This small molecule binds to this protein.
Small molecule (SMILES): Cc1cc(CCCCCOc2ccc(C3=NCCO3)cc2)on1

Sequence of chain 2.A:
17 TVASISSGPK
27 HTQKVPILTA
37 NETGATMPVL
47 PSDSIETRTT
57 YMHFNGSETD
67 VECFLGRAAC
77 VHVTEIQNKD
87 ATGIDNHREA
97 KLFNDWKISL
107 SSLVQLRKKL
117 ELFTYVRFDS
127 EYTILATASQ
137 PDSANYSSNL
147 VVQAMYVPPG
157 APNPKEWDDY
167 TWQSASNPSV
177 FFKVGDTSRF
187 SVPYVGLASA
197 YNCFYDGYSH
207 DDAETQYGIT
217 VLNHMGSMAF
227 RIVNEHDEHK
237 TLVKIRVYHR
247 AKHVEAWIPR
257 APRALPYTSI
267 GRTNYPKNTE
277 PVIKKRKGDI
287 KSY

Sequence of chain 2.C:
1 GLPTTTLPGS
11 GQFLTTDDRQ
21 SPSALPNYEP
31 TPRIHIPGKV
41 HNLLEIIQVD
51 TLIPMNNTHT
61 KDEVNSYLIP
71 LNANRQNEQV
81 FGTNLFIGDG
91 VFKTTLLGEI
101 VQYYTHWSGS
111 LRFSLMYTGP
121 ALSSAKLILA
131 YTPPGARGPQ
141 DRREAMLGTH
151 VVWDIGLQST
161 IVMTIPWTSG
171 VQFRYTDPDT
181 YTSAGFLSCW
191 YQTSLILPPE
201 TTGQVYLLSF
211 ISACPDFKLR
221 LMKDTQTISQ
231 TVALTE

Binding-site contacts:
Ligand atom C1C contacts residue TYR128 of chain 2.A at 3.7 Å (hydrophobic).
Ligand atom C4B contacts residue PHE186 of chain 2.A at 3.6 Å (hydrophobic).
Ligand atom N3A contacts residue PRO174 of chain 2.A at 3.7 Å.
Ligand atom O1 contacts residue LEU106 of chain 2.A at 3.8 Å.
Ligand atom O1A contacts residue PHE186 of chain 2.A at 3.0 Å.
Ligand atom C4 contacts residue LEU106 of chain 2.A at 3.9 Å (hydrophobic).
Ligand atom C4B contacts residue TYR152 of chain 2.A at 3.8 Å (hydrophobic).
Ligand atom N3A contacts residue ALA24 of chain 2.C at 3.8 Å.
Ligand atom C6B contacts residue TYR128 of chain 2.A at 3.3 Å (hydrophobic).
Ligand atom C5A contacts residue PHE186 of chain 2.A at 3.5 Å (hydrophobic).
Ligand atom C1B contacts residue TYR128 of chain 2.A at 3.6 Å (hydrophobic).
Ligand atom C5A contacts residue ALA150 of chain 2.A at 3.6 Å (hydrophobic).
Ligand atom C5B contacts residue PHE186 of chain 2.A at 3.9 Å (hydrophobic).
Ligand atom C2B contacts residue VAL188 of chain 2.A at 3.5 Å (hydrophobic).
Ligand atom C3B contacts residue VAL188 of chain 2.A at 3.8 Å (hydrophobic).
Ligand atom C2C contacts residue MET221 of chain 2.A at 4.0 Å (hydrophobic).
Ligand atom C6B contacts residue ILE104 of chain 2.A at 3.6 Å (hydrophobic).
Ligand atom C2C contacts residue TYR197 of chain 2.A at 3.7 Å (hydrophobic).
Ligand atom N3A contacts residue TYR152 of chain 2.A at 3.5 Å.
Ligand atom C4A contacts residue PRO174 of chain 2.A at 3.1 Å (hydrophobic).
Ligand atom C2A contacts residue TYR152 of chain 2.A at 3.6 Å (hydrophobic).
Ligand atom C5B contacts residue MET224 of chain 2.A at 3.8 Å (hydrophobic).
Ligand atom C4C contacts residue VAL191 of chain 2.A at 3.0 Å (hydrophobic).
Ligand atom C1B contacts residue VAL188 of chain 2.A at 3.8 Å (hydrophobic).
Ligand atom O1B contacts residue ILE104 of chain 2.A at 3.9 Å.
Ligand atom C5B contacts residue TYR128 of chain 2.A at 4.0 Å (hydrophobic).
Ligand atom O1 contacts residue MET221 of chain 2.A at 3.9 Å.
Ligand atom C4C contacts residue VAL188 of chain 2.A at 3.7 Å (hydrophobic).
Ligand atom C1B contacts residue ILE104 of chain 2.A at 4.0 Å (hydrophobic).
Ligand atom C2A contacts residue PHE186 of chain 2.A at 3.3 Å (hydrophobic).
Ligand atom N3A contacts residue PHE186 of chain 2.A at 4.0 Å.
Ligand atom C5A contacts residue VAL176 of chain 2.A at 3.6 Å (hydrophobic).
Ligand atom C3B contacts residue TYR152 of chain 2.A at 3.7 Å (hydrophobic).
Ligand atom C4 contacts residue TYR197 of chain 2.A at 3.8 Å (hydrophobic).
Ligand atom O1B contacts residue TYR128 of chain 2.A at 3.4 Å (h-bond).
Ligand atom C5 contacts residue LEU106 of chain 2.A at 3.8 Å (hydrophobic).
Ligand atom N2 contacts residue LEU106 of chain 2.A at 3.8 Å.
Ligand atom C5C contacts residue VAL191 of chain 2.A at 3.8 Å (hydrophobic).
Ligand atom C3C contacts residue TYR128 of chain 2.A at 3.4 Å (hydrophobic).
Ligand atom C1C contacts residue LEU106 of chain 2.A at 3.8 Å (hydrophobic).